The protein below binds the small molecule below.
Small molecule (SMILES): N[C@H](CCC(=O)O)C(=O)O

Sequence of chain 1.A:
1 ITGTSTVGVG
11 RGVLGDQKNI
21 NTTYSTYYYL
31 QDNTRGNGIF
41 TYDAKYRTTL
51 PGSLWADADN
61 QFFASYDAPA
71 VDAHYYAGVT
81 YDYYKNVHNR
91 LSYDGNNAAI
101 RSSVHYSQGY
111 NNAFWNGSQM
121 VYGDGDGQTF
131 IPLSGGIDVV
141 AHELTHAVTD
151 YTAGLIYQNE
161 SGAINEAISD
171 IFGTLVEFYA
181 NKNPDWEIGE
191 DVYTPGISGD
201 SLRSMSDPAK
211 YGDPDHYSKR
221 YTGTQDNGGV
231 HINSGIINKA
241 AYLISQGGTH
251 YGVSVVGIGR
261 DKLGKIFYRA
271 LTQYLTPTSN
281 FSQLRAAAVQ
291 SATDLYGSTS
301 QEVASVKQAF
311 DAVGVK

Binding-site contacts:
Ligand atom CD contacts residue GLU143 of chain 1.A at 3.5 Å.
Ligand atom CD contacts residue HIS146 of chain 1.A at 3.8 Å.
Ligand atom OXT contacts residue PHE114 of chain 1.A at 3.9 Å.
Ligand atom C contacts residue PHQ1 of chain 1.G at 3.7 Å.
Ligand atom CA contacts residue ALA113 of chain 1.A at 4.0 Å (hydrophobic).
Ligand atom CD contacts residue HIS142 of chain 1.A at 3.8 Å.
Ligand atom CB contacts residue ALA113 of chain 1.A at 4.2 Å (hydrophobic).
Ligand atom OE1 contacts residue GLU143 of chain 1.A at 2.8 Å (salt-bridge).
Ligand atom OE1 contacts residue HIS142 of chain 1.A at 3.3 Å (h-bond).
Ligand atom CG contacts residue ZN1 of chain 1.F at 4.1 Å.
Ligand atom CB contacts residue PHQ1 of chain 1.G at 3.2 Å.
Ligand atom OXT contacts residue ASN112 of chain 1.A at 3.3 Å.
Ligand atom CA contacts residue ASN112 of chain 1.A at 3.7 Å.
Ligand atom OE2 contacts residue GLU166 of chain 1.A at 2.9 Å (salt-bridge).
Ligand atom CA contacts residue PHQ1 of chain 1.G at 2.5 Å.
Ligand atom CD contacts residue TYR157 of chain 1.A at 4.1 Å (hydrophobic).
Ligand atom OE1 contacts residue HIS146 of chain 1.A at 3.1 Å (h-bond).
Ligand atom N contacts residue PHQ1 of chain 1.G at 1.4 Å.
Ligand atom OXT contacts residue PHQ1 of chain 1.G at 3.8 Å.
Ligand atom CG contacts residue PHQ1 of chain 1.G at 3.6 Å.
Ligand atom CG contacts residue ALA113 of chain 1.A at 3.2 Å (hydrophobic).
Ligand atom CG contacts residue GLU143 of chain 1.A at 3.9 Å.
Ligand atom OE2 contacts residue HIS146 of chain 1.A at 3.8 Å.
Ligand atom CD contacts residue HIS231 of chain 1.A at 4.0 Å.
Ligand atom OE2 contacts residue HIS231 of chain 1.A at 2.8 Å (h-bond).
Ligand atom CD contacts residue GLU166 of chain 1.A at 3.9 Å.
Ligand atom CD contacts residue ZN1 of chain 1.F at 2.6 Å.
Ligand atom OE2 contacts residue HIS142 of chain 1.A at 3.6 Å (h-bond).
Ligand atom CG contacts residue PHE114 of chain 1.A at 4.2 Å (hydrophobic).
Ligand atom CB contacts residue HIS231 of chain 1.A at 3.5 Å.
Ligand atom OXT contacts residue ALA113 of chain 1.A at 3.7 Å.
Ligand atom OE1 contacts residue GLU166 of chain 1.A at 4.1 Å.
Ligand atom CD contacts residue ALA113 of chain 1.A at 4.2 Å (hydrophobic).
Ligand atom N contacts residue ALA113 of chain 1.A at 3.0 Å (h-bond).
Ligand atom OE1 contacts residue ZN1 of chain 1.F at 2.4 Å.
Ligand atom N contacts residue ASN112 of chain 1.A at 3.4 Å (h-bond).
Ligand atom OE2 contacts residue ZN1 of chain 1.F at 2.1 Å.
Ligand atom C contacts residue ASN112 of chain 1.A at 3.8 Å.
Ligand atom OE2 contacts residue TYR157 of chain 1.A at 3.2 Å (h-bond).
Ligand atom OXT contacts residue TYR110 of chain 1.A at 4.2 Å.